Sequence of chain 2.B:
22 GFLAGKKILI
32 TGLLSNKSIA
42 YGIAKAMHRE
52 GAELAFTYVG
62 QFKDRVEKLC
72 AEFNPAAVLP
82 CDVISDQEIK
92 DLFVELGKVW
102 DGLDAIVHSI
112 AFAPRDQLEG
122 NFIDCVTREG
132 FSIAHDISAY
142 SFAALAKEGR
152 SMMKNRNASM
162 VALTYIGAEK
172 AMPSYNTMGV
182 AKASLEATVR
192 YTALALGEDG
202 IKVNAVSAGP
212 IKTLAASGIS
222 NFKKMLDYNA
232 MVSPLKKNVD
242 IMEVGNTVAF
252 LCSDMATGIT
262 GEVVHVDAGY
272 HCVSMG

A small-molecule ligand and the protein it binds are described below.
Small molecule (SMILES): Oc1cc(Cl)ccc1Oc1ccc(Cl)cc1Cl

Binding-site contacts:
Ligand atom C3 contacts residue PHE223 of chain 2.B at 3.9 Å (hydrophobic).
Ligand atom C6 contacts residue TYR176 of chain 2.B at 3.5 Å (hydrophobic).
Ligand atom O17 contacts residue LYS183 of chain 2.B at 3.8 Å.
Ligand atom C1 contacts residue NAD1 of chain 2.E at 3.6 Å.
Ligand atom C13 contacts residue ALA216 of chain 2.B at 4.0 Å (hydrophobic).
Ligand atom C2 contacts residue NAD1 of chain 2.E at 3.3 Å.
Ligand atom C13 contacts residue ILE220 of chain 2.B at 3.8 Å (hydrophobic).
Ligand atom C12 contacts residue LEU119 of chain 2.B at 3.7 Å (hydrophobic).
Ligand atom C3 contacts residue NAD1 of chain 2.E at 3.1 Å.
Ligand atom CL16 contacts residue ALA112 of chain 2.B at 3.6 Å.
Ligand atom C4 contacts residue ALA217 of chain 2.B at 3.9 Å (hydrophobic).
Ligand atom C6 contacts residue NAD1 of chain 2.E at 3.5 Å.
Ligand atom CL15 contacts residue LEU119 of chain 2.B at 3.7 Å.
Ligand atom C8 contacts residue ALA216 of chain 2.B at 3.7 Å (hydrophobic).
Ligand atom O17 contacts residue TYR176 of chain 2.B at 2.6 Å (h-bond).
Ligand atom C8 contacts residue NAD1 of chain 2.E at 3.8 Å.
Ligand atom CL15 contacts residue ALA114 of chain 2.B at 3.3 Å.
Ligand atom C9 contacts residue NAD1 of chain 2.E at 4.1 Å.
Ligand atom C4 contacts residue NAD1 of chain 2.E at 3.3 Å.
Ligand atom C9 contacts residue ALA112 of chain 2.B at 3.9 Å (hydrophobic).
Ligand atom C10 contacts residue PHE113 of chain 2.B at 4.1 Å (hydrophobic).
Ligand atom C10 contacts residue ALA216 of chain 2.B at 3.8 Å (hydrophobic).
Ligand atom O17 contacts residue NAD1 of chain 2.E at 2.6 Å (h-bond).
Ligand atom C12 contacts residue ALA216 of chain 2.B at 4.0 Å (hydrophobic).
Ligand atom CL14 contacts residue NAD1 of chain 2.E at 3.4 Å.
Ligand atom C9 contacts residue ALA216 of chain 2.B at 3.4 Å (hydrophobic).
Ligand atom C10 contacts residue ALA112 of chain 2.B at 3.4 Å (hydrophobic).
Ligand atom CL14 contacts residue PHE223 of chain 2.B at 3.9 Å.
Ligand atom CL15 contacts residue PHE113 of chain 2.B at 3.9 Å.
Ligand atom O7 contacts residue ALA216 of chain 2.B at 4.0 Å.
Ligand atom CL16 contacts residue ALA216 of chain 2.B at 3.5 Å.
Ligand atom C5 contacts residue NAD1 of chain 2.E at 3.5 Å.
Ligand atom C1 contacts residue TYR166 of chain 2.B at 4.0 Å (hydrophobic).
Ligand atom C12 contacts residue ILE220 of chain 2.B at 3.7 Å (hydrophobic).
Ligand atom O7 contacts residue NAD1 of chain 2.E at 3.1 Å (h-bond).
Ligand atom C3 contacts residue ALA217 of chain 2.B at 4.0 Å (hydrophobic).
Ligand atom C1 contacts residue TYR176 of chain 2.B at 3.4 Å (hydrophobic).
Ligand atom CL14 contacts residue PRO211 of chain 2.B at 4.1 Å.
Ligand atom CL14 contacts residue TYR166 of chain 2.B at 3.5 Å.
Ligand atom CL16 contacts residue NAD1 of chain 2.E at 3.4 Å.